Sequence of chain 1.A:
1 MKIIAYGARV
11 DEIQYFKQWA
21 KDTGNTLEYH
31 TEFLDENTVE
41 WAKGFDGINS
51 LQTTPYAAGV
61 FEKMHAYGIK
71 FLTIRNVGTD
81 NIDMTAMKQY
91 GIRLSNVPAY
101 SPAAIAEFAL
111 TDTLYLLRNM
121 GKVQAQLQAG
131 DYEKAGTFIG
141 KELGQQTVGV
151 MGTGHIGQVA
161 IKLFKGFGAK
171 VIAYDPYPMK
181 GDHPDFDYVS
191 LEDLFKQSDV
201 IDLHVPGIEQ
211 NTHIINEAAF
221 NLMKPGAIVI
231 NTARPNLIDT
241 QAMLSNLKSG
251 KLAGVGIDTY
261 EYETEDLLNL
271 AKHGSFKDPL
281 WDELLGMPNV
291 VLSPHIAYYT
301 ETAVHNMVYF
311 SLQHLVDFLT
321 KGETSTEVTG

Binding-site contacts:
Ligand atom C2 contacts residue SO41 of chain 1.B at 2.0 Å.
Ligand atom C4 contacts residue SO41 of chain 1.B at 2.4 Å.
Ligand atom O1 contacts residue SO41 of chain 1.B at 0.6 Å (h-bond).
Ligand atom C1 contacts residue ARG234 of chain 1.A at 4.1 Å.
Ligand atom C3 contacts residue TYR100 of chain 1.A at 3.4 Å (hydrophobic).
Ligand atom C1 contacts residue VAL77 of chain 1.A at 4.2 Å (hydrophobic).
Ligand atom C3 contacts residue SO41 of chain 1.B at 2.7 Å.
Ligand atom O3 contacts residue TYR100 of chain 1.A at 4.3 Å.
Ligand atom O3 contacts residue HIS295 of chain 1.A at 3.1 Å (h-bond).
Ligand atom O1 contacts residue ARG234 of chain 1.A at 3.8 Å.
Ligand atom C3 contacts residue NAD1 of chain 1.D at 4.1 Å.
Ligand atom O1 contacts residue GLY78 of chain 1.A at 4.1 Å.
Ligand atom O2 contacts residue TYR100 of chain 1.A at 2.8 Å (h-bond).
Ligand atom C2 contacts residue TYR100 of chain 1.A at 3.5 Å (hydrophobic).
Ligand atom O2 contacts residue ASN76 of chain 1.A at 3.8 Å.
Ligand atom O2 contacts residue SO41 of chain 1.B at 0.8 Å (h-bond).
Ligand atom O2 contacts residue VAL77 of chain 1.A at 3.5 Å (h-bond).
Ligand atom C6 contacts residue SO41 of chain 1.B at 3.9 Å.
Ligand atom C2 contacts residue ARG234 of chain 1.A at 4.4 Å.
Ligand atom C6 contacts residue TYR298 of chain 1.A at 3.7 Å (hydrophobic).
Ligand atom C2 contacts residue NAD1 of chain 1.D at 3.6 Å.
Ligand atom C4 contacts residue MET307 of chain 1.A at 4.2 Å (hydrophobic).
Ligand atom O3 contacts residue ARG234 of chain 1.A at 3.4 Å (salt-bridge).
Ligand atom C1 contacts residue TYR100 of chain 1.A at 3.6 Å (hydrophobic).
Ligand atom O2 contacts residue NAD1 of chain 1.D at 3.7 Å.
Ligand atom C4 contacts residue TYR100 of chain 1.A at 4.2 Å (hydrophobic).
Ligand atom C6 contacts residue MET307 of chain 1.A at 3.5 Å (hydrophobic).
Ligand atom C1 contacts residue SO41 of chain 1.B at 1.0 Å.
Ligand atom O1 contacts residue ASN76 of chain 1.A at 3.7 Å.
Ligand atom O3 contacts residue NAD1 of chain 1.D at 3.2 Å.
Ligand atom C1 contacts residue ASN76 of chain 1.A at 4.2 Å.
Ligand atom C3 contacts residue HIS295 of chain 1.A at 4.3 Å.
Ligand atom C4 contacts residue ASN76 of chain 1.A at 4.2 Å.
Ligand atom C3 contacts residue TYR298 of chain 1.A at 4.0 Å (hydrophobic).
Ligand atom O1 contacts residue VAL77 of chain 1.A at 4.2 Å.
Ligand atom C1 contacts residue NAD1 of chain 1.D at 4.1 Å.
Ligand atom C2 contacts residue HIS295 of chain 1.A at 4.0 Å.
Ligand atom C6 contacts residue ARG9 of chain 1.A at 3.7 Å.
Ligand atom O3 contacts residue SO41 of chain 1.B at 2.1 Å (h-bond).
Ligand atom C5 contacts residue SO41 of chain 1.B at 2.4 Å.

A protein and the small-molecule ligand that binds it are described below.
Small molecule (SMILES): CC(C)CC(=O)C(=O)O